Sequence of chain 1.P:
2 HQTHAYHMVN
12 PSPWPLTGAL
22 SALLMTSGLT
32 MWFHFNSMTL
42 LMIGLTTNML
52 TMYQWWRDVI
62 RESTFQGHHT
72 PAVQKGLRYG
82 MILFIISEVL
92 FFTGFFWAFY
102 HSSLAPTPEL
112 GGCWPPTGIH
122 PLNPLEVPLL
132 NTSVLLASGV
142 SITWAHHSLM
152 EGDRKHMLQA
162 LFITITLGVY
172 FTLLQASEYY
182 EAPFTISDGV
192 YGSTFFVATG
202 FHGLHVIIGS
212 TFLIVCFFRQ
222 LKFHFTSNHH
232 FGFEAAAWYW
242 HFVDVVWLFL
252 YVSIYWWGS

Sequence of chain 1.W:
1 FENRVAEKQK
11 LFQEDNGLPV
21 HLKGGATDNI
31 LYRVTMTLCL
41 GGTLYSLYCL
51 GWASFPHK

A small-molecule ligand and the protein it binds are described below.
Small molecule (SMILES): CCCCCCCCCCO[C@@H]1O[C@H](CO)[C@@H](O[C@H]2O[C@H](CO)[C@@H](O)[C@H](O)[C@H]2O)[C@H](O)[C@H]1O

Binding-site contacts:
Ligand atom C57 contacts residue ASN37 of chain 1.P at 3.8 Å.
Ligand atom O3 contacts residue ASN37 of chain 1.P at 3.1 Å (h-bond).
Ligand atom C57 contacts residue SER38 of chain 1.P at 3.5 Å.
Ligand atom C18 contacts residue TYR45 of chain 1.W at 3.6 Å (hydrophobic).
Ligand atom C34 contacts residue TYR45 of chain 1.W at 4.3 Å (hydrophobic).
Ligand atom C43 contacts residue GLY41 of chain 1.W at 4.2 Å.
Ligand atom C43 contacts residue LEU38 of chain 1.W at 4.2 Å (hydrophobic).
Ligand atom O5 contacts residue SER38 of chain 1.P at 4.3 Å.
Ligand atom C22 contacts residue TYR45 of chain 1.W at 3.7 Å (hydrophobic).
Ligand atom O4 contacts residue ASN37 of chain 1.P at 3.0 Å (h-bond).
Ligand atom C25 contacts residue THR40 of chain 1.P at 4.0 Å.
Ligand atom C57 contacts residue PHE36 of chain 1.P at 4.2 Å (hydrophobic).
Ligand atom C7 contacts residue ASN37 of chain 1.P at 3.4 Å.
Ligand atom C43 contacts residue THR37 of chain 1.W at 4.4 Å.
Ligand atom O61 contacts residue PHE36 of chain 1.P at 3.9 Å.
Ligand atom C34 contacts residue ILE44 of chain 1.P at 4.1 Å (hydrophobic).
Ligand atom O16 contacts residue DMU1 of chain 1.YC at 3.8 Å.
Ligand atom O61 contacts residue SER38 of chain 1.P at 3.1 Å.
Ligand atom C37 contacts residue ILE44 of chain 1.P at 3.8 Å (hydrophobic).
Ligand atom O5 contacts residue DMU1 of chain 1.YC at 3.9 Å.
Ligand atom C6 contacts residue DMU1 of chain 1.YC at 3.8 Å.
Ligand atom C28 contacts residue THR40 of chain 1.P at 4.4 Å.
Ligand atom C18 contacts residue THR40 of chain 1.P at 4.4 Å.
Ligand atom C5 contacts residue ASN37 of chain 1.P at 3.7 Å.
Ligand atom C40 contacts residue GLY41 of chain 1.W at 3.8 Å.
Ligand atom C10 contacts residue ASN37 of chain 1.P at 4.2 Å.
Ligand atom O61 contacts residue DMU1 of chain 1.YC at 3.0 Å (h-bond).
Ligand atom C25 contacts residue TYR45 of chain 1.W at 4.3 Å (hydrophobic).
Ligand atom C28 contacts residue TYR45 of chain 1.W at 4.0 Å (hydrophobic).
Ligand atom C8 contacts residue ASN37 of chain 1.P at 4.1 Å.
Ligand atom C9 contacts residue ASN37 of chain 1.P at 4.0 Å.
Ligand atom C4 contacts residue DMU1 of chain 1.YC at 3.7 Å.
Ligand atom C19 contacts residue TYR45 of chain 1.W at 4.2 Å (hydrophobic).
Ligand atom C57 contacts residue DMU1 of chain 1.YC at 3.5 Å.
Ligand atom C43 contacts residue GLY42 of chain 1.W at 4.4 Å.
Ligand atom C40 contacts residue GLY42 of chain 1.W at 4.1 Å.
Ligand atom O16 contacts residue TYR45 of chain 1.W at 4.3 Å.
Ligand atom C31 contacts residue THR40 of chain 1.P at 4.4 Å.
Ligand atom O1 contacts residue ASN37 of chain 1.P at 3.7 Å.
Ligand atom O2 contacts residue ASN37 of chain 1.P at 4.4 Å.